Sequence of chain 2.A:
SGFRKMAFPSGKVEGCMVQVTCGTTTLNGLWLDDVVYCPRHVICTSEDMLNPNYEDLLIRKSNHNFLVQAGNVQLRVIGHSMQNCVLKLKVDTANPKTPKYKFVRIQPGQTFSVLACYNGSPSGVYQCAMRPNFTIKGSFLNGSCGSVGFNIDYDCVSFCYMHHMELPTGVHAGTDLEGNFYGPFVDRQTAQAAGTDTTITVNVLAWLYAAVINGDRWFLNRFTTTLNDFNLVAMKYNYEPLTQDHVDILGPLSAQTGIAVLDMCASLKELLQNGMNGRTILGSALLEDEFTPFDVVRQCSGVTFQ

Sequence of chain 1.A:
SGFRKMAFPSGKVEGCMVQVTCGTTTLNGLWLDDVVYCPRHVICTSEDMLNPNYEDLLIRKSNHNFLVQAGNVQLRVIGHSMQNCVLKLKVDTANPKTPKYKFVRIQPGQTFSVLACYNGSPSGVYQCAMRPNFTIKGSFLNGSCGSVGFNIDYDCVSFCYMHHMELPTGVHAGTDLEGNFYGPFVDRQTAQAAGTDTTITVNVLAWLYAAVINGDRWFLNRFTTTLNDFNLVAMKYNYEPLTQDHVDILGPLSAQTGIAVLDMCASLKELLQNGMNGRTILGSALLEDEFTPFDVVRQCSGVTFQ

A small-molecule ligand and the protein it binds are described below.
Small molecule (SMILES): CC1(C)[C@@H]2[C@@H](C(=O)N[C@@H](C[C@@H]3CCNC3=O)[C@@H](O)C(N)=O)N(C(=O)CNc3c(F)cc(F)cc3F)C[C@@H]21

Binding-site contacts:
Ligand atom O4 contacts residue SER144 of chain 2.A at 3.1 Å (h-bond).
Ligand atom O4 contacts residue ASN142 of chain 2.A at 3.6 Å.
Ligand atom C7 contacts residue ASP187 of chain 2.A at 3.6 Å.
Ligand atom C11 contacts residue GLU166 of chain 2.A at 3.4 Å.
Ligand atom O2 contacts residue GLU166 of chain 2.A at 2.9 Å (salt-bridge).
Ligand atom N5 contacts residue PHE140 of chain 2.A at 3.2 Å (h-bond).
Ligand atom O3 contacts residue HIS41 of chain 2.A at 2.6 Å (h-bond).
Ligand atom N3 contacts residue HIS164 of chain 2.A at 2.8 Å (h-bond).
Ligand atom F2 contacts residue PRO168 of chain 2.A at 3.6 Å.
Ligand atom C19 contacts residue GLY143 of chain 2.A at 3.5 Å.
Ligand atom N2 contacts residue GLU166 of chain 2.A at 3.0 Å (salt-bridge).
Ligand atom O4 contacts residue CYS145 of chain 2.A at 2.9 Å (h-bond).
Ligand atom N4 contacts residue GLY143 of chain 2.A at 3.6 Å (h-bond).
Ligand atom C1 contacts residue HIS164 of chain 2.A at 3.6 Å.
Ligand atom F1 contacts residue GLU166 of chain 2.A at 2.8 Å.
Ligand atom C20 contacts residue CYS145 of chain 2.A at 3.2 Å (hydrophobic).
Ligand atom O5 contacts residue HIS172 of chain 2.A at 3.7 Å.
Ligand atom F3 contacts residue GLN189 of chain 2.A at 3.6 Å.
Ligand atom F1 contacts residue LEU167 of chain 2.A at 3.3 Å.
Ligand atom C19 contacts residue CYS145 of chain 2.A at 2.7 Å (hydrophobic).
Ligand atom O4 contacts residue GLY143 of chain 2.A at 2.7 Å (h-bond).
Ligand atom C18 contacts residue CYS145 of chain 2.A at 1.7 Å (hydrophobic).
Ligand atom O3 contacts residue CYS145 of chain 2.A at 2.5 Å (h-bond).
Ligand atom C18 contacts residue HIS41 of chain 2.A at 3.7 Å.
Ligand atom C13 contacts residue PRO168 of chain 2.A at 3.6 Å (hydrophobic).
Ligand atom O5 contacts residue PHE140 of chain 2.A at 3.4 Å.
Ligand atom N4 contacts residue ASN142 of chain 2.A at 3.5 Å (h-bond).
Ligand atom C24 contacts residue GLU166 of chain 2.A at 3.6 Å.
Ligand atom N5 contacts residue GLU166 of chain 2.A at 3.2 Å (salt-bridge).
Ligand atom C4 contacts residue MET49 of chain 2.A at 3.6 Å (hydrophobic).
Ligand atom C19 contacts residue ASN142 of chain 2.A at 3.6 Å.
Ligand atom N4 contacts residue CYS145 of chain 2.A at 3.7 Å.
Ligand atom N3 contacts residue CYS145 of chain 2.A at 3.1 Å (h-bond).
Ligand atom O2 contacts residue MET165 of chain 2.A at 3.5 Å.
Ligand atom C12 contacts residue GLU166 of chain 2.A at 3.2 Å.
Ligand atom C17 contacts residue CYS145 of chain 2.A at 2.7 Å (hydrophobic).
Ligand atom O5 contacts residue HIS163 of chain 2.A at 2.6 Å (h-bond).
Ligand atom C24 contacts residue HIS163 of chain 2.A at 3.8 Å.
Ligand atom C6 contacts residue ARG188 of chain 2.A at 3.8 Å.
Ligand atom C2 contacts residue HIS164 of chain 2.A at 3.5 Å.